Binding-site contacts:
Ligand atom C3 contacts residue TYR93 of chain 1.E at 3.8 Å (hydrophobic).
Ligand atom N2 contacts residue TYR93 of chain 1.E at 3.3 Å (h-bond).
Ligand atom O4 contacts residue VAL94 of chain 1.E at 3.7 Å.
Ligand atom O5 contacts residue ASN182 of chain 1.E at 2.4 Å (h-bond).
Ligand atom C1 contacts residue ASN182 of chain 1.E at 1.4 Å.
Ligand atom C7 contacts residue TRP154 of chain 1.E at 4.5 Å (hydrophobic).
Ligand atom C7 contacts residue TYR93 of chain 1.E at 4.3 Å (hydrophobic).
Ligand atom C2 contacts residue ASN182 of chain 1.E at 2.5 Å.
Ligand atom C3 contacts residue VAL94 of chain 1.E at 4.4 Å (hydrophobic).
Ligand atom C8 contacts residue ASN182 of chain 1.E at 4.3 Å.
Ligand atom C7 contacts residue ASN182 of chain 1.E at 3.1 Å.
Ligand atom O7 contacts residue VAL94 of chain 1.E at 3.5 Å.
Ligand atom C8 contacts residue ASP150 of chain 1.E at 4.3 Å.
Ligand atom C2 contacts residue VAL94 of chain 1.E at 4.3 Å (hydrophobic).
Ligand atom O7 contacts residue ASN182 of chain 1.E at 2.9 Å (h-bond).
Ligand atom C2 contacts residue TYR93 of chain 1.E at 3.8 Å (hydrophobic).
Ligand atom C4 contacts residue ASN182 of chain 1.E at 4.3 Å.
Ligand atom C1 contacts residue TYR93 of chain 1.E at 3.8 Å (hydrophobic).
Ligand atom O7 contacts residue LEU70 of chain 1.E at 3.7 Å.
Ligand atom N2 contacts residue ASN182 of chain 1.E at 2.9 Å (h-bond).
Ligand atom O3 contacts residue VAL94 of chain 1.E at 4.5 Å.
Ligand atom C8 contacts residue TRP154 of chain 1.E at 3.6 Å (hydrophobic).
Ligand atom C5 contacts residue ASN182 of chain 1.E at 3.6 Å.
Ligand atom O7 contacts residue TRP154 of chain 1.E at 4.5 Å.
Ligand atom C8 contacts residue TYR93 of chain 1.E at 4.4 Å (hydrophobic).
Ligand atom C3 contacts residue ASN182 of chain 1.E at 3.8 Å.

This protein binds this small molecule.
Small molecule (SMILES): CC(=O)N[C@H]1[C@H](O[C@H]2[C@H](O)[C@@H](NC(C)=O)CO[C@@H]2CO)O[C@H](CO)[C@@H](O)[C@@H]1O

Sequence of chain 1.E:
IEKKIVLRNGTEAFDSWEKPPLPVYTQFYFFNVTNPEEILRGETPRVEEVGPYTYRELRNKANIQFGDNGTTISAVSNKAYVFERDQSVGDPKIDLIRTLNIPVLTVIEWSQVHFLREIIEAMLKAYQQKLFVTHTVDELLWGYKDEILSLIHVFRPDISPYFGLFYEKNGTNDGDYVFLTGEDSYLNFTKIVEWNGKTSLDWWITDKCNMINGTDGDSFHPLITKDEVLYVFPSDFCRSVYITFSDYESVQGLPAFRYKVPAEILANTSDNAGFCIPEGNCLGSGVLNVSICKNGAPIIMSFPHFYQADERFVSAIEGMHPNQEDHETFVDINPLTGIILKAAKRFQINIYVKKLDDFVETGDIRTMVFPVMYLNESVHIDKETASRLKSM